The small molecule below binds the protein below.
Small molecule (SMILES): CC[C@H]1O[C@@H](n2cnc3c(N)ncnc32)[C@H](O)[C@@H]1O

Binding-site contacts:
Ligand atom O3' contacts residue B121 of chain 1.J at 3.5 Å.
Ligand atom N6 contacts residue SER260 of chain 1.A at 3.8 Å.
Ligand atom N3 contacts residue SER224 of chain 1.A at 3.6 Å.
Ligand atom N1 contacts residue SER264 of chain 1.A at 3.8 Å.
Ligand atom N3 contacts residue B121 of chain 1.J at 3.9 Å.
Ligand atom C6 contacts residue SER260 of chain 1.A at 3.7 Å.
Ligand atom C8 contacts residue SER301 of chain 1.A at 3.2 Å.
Ligand atom O3' contacts residue TYR226 of chain 1.A at 4.0 Å.
Ligand atom N6 contacts residue SER299 of chain 1.A at 3.0 Å (h-bond).
Ligand atom C8 contacts residue VAL300 of chain 1.A at 3.7 Å (hydrophobic).
Ligand atom C2 contacts residue B121 of chain 1.J at 4.0 Å.
Ligand atom C5 contacts residue B121 of chain 1.J at 4.0 Å.
Ligand atom N3 contacts residue THR259 of chain 1.A at 3.9 Å.
Ligand atom O3' contacts residue SER224 of chain 1.A at 2.9 Å (h-bond).
Ligand atom C2 contacts residue SER260 of chain 1.A at 3.9 Å.
Ligand atom N6 contacts residue SER264 of chain 1.A at 3.9 Å.
Ligand atom C6' contacts residue B121 of chain 1.J at 2.2 Å.
Ligand atom C5' contacts residue B121 of chain 1.J at 3.1 Å.
Ligand atom N1 contacts residue GLY261 of chain 1.A at 3.7 Å.
Ligand atom O3' contacts residue THR222 of chain 1.A at 3.6 Å (h-bond).
Ligand atom N7 contacts residue VAL300 of chain 1.A at 3.4 Å.
Ligand atom C2 contacts residue SER224 of chain 1.A at 3.9 Å.
Ligand atom N6 contacts residue CYS302 of chain 1.A at 3.4 Å (h-bond).
Ligand atom N1 contacts residue SER260 of chain 1.A at 3.6 Å.
Ligand atom C3' contacts residue TYR226 of chain 1.A at 4.0 Å (hydrophobic).
Ligand atom C2 contacts residue TYR226 of chain 1.A at 3.5 Å (hydrophobic).
Ligand atom N7 contacts residue SER299 of chain 1.A at 3.9 Å.
Ligand atom C6 contacts residue SER299 of chain 1.A at 4.0 Å.
Ligand atom C3' contacts residue SER224 of chain 1.A at 3.6 Å.
Ligand atom C6 contacts residue GLY261 of chain 1.A at 3.8 Å.
Ligand atom N7 contacts residue SER301 of chain 1.A at 3.1 Å (h-bond).
Ligand atom N9 contacts residue THR259 of chain 1.A at 3.9 Å.
Ligand atom C2 contacts residue THR259 of chain 1.A at 3.9 Å.
Ligand atom N6 contacts residue GLY261 of chain 1.A at 3.2 Å (h-bond).
Ligand atom C2' contacts residue SER224 of chain 1.A at 3.9 Å.
Ligand atom O2' contacts residue THR222 of chain 1.A at 2.6 Å (h-bond).
Ligand atom C2' contacts residue THR222 of chain 1.A at 3.6 Å.
Ligand atom C6 contacts residue B121 of chain 1.J at 4.0 Å.
Ligand atom C4 contacts residue THR259 of chain 1.A at 3.7 Å.
Ligand atom C4 contacts residue B121 of chain 1.J at 3.9 Å.

Sequence of chain 1.A:
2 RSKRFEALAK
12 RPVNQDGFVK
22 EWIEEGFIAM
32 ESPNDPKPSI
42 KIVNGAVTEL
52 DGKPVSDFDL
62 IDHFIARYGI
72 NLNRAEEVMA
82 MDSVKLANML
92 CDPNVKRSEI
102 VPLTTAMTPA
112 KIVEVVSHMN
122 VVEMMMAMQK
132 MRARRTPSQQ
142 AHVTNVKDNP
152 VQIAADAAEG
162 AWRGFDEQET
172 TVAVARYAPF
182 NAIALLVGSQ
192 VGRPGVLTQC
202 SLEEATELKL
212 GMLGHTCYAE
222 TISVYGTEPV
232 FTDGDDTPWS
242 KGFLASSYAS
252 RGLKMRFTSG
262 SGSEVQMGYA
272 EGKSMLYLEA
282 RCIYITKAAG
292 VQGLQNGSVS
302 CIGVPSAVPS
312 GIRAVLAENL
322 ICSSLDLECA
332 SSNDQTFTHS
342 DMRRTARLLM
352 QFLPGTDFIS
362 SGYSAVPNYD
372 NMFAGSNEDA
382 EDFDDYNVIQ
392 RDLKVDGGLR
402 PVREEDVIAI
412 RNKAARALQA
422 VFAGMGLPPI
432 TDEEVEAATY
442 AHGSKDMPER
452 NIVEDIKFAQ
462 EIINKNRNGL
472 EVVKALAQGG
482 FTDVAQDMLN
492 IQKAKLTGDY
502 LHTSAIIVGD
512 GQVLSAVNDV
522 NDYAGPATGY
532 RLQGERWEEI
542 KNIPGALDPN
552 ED